Binding-site contacts:
Ligand atom C3 contacts residue ARG465 of chain 5.A at 4.5 Å.
Ligand atom N2 contacts residue ARG465 of chain 5.A at 4.1 Å.
Ligand atom N2 contacts residue ASN485 of chain 5.A at 2.9 Å (h-bond).
Ligand atom C8 contacts residue LYS469 of chain 5.A at 3.7 Å.
Ligand atom O3 contacts residue ILE462 of chain 5.A at 4.2 Å.
Ligand atom O7 contacts residue SER466 of chain 5.A at 4.2 Å.
Ligand atom C1 contacts residue ASN485 of chain 5.A at 1.4 Å.
Ligand atom O7 contacts residue ARG465 of chain 5.A at 3.7 Å.
Ligand atom C5 contacts residue ASN485 of chain 5.A at 3.6 Å.
Ligand atom C4 contacts residue ASN485 of chain 5.A at 4.0 Å.
Ligand atom O3 contacts residue ASN485 of chain 5.A at 4.4 Å.
Ligand atom C8 contacts residue GLU482 of chain 5.A at 3.5 Å.
Ligand atom C2 contacts residue ASN485 of chain 5.A at 2.2 Å.
Ligand atom C8 contacts residue ASN485 of chain 5.A at 4.4 Å.
Ligand atom O5 contacts residue ASN485 of chain 5.A at 2.3 Å (h-bond).
Ligand atom O7 contacts residue ASN485 of chain 5.A at 3.4 Å (h-bond).
Ligand atom O3 contacts residue ARG465 of chain 5.A at 3.5 Å.
Ligand atom C7 contacts residue GLU482 of chain 5.A at 3.9 Å.
Ligand atom C3 contacts residue ASN485 of chain 5.A at 3.6 Å.
Ligand atom C7 contacts residue ARG465 of chain 5.A at 3.8 Å.
Ligand atom C7 contacts residue ASN485 of chain 5.A at 3.3 Å.
Ligand atom C8 contacts residue ARG465 of chain 5.A at 4.1 Å.
Ligand atom O7 contacts residue GLU482 of chain 5.A at 4.2 Å.

Sequence of chain 5.A:
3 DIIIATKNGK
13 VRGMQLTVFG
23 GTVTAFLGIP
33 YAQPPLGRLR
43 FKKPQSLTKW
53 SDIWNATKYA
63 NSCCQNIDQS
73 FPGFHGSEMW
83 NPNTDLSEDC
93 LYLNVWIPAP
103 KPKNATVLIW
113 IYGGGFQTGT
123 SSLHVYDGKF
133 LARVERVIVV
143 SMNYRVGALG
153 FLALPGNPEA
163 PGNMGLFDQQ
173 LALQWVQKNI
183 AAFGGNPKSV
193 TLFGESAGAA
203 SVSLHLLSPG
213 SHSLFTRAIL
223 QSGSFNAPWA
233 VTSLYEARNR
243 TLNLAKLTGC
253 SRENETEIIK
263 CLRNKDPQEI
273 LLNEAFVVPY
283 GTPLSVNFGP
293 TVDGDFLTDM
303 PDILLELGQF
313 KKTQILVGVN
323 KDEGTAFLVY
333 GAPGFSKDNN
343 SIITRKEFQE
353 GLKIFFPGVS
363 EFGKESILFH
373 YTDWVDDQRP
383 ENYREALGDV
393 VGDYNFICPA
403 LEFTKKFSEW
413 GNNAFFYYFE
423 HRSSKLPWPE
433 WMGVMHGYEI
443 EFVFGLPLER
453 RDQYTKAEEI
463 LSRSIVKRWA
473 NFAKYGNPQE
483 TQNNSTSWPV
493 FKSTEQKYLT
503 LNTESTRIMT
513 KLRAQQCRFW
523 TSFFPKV

The small molecule below binds the protein below.
Small molecule (SMILES): CC(=O)N[C@@H]1[C@@H](O)[C@H](O)[C@@H](CO)O[C@H]1O